Sequence of chain 1.B:
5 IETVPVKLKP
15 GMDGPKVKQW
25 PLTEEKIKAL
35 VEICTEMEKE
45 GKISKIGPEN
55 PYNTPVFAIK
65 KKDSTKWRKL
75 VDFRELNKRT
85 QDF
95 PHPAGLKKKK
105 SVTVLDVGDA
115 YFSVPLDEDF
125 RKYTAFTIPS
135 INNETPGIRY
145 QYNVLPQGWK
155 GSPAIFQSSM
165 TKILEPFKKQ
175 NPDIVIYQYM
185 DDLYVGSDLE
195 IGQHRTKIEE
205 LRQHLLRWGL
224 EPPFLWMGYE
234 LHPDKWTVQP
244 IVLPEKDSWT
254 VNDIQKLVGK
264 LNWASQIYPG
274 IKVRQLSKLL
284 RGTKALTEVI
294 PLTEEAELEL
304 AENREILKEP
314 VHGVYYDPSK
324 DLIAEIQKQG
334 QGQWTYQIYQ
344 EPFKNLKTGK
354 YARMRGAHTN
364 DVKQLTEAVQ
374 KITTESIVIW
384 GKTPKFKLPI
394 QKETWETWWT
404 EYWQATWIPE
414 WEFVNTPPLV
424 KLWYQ

Binding-site contacts:
Ligand atom N1 contacts residue THR377 of chain 1.B at 2.9 Å (h-bond).
Ligand atom C5 contacts residue THR377 of chain 1.B at 3.9 Å.
Ligand atom C5 contacts residue TYR232 of chain 1.B at 3.5 Å (hydrophobic).
Ligand atom N2 contacts residue TYR232 of chain 1.B at 3.8 Å.
Ligand atom N1 contacts residue TYR232 of chain 1.B at 3.5 Å.
Ligand atom I4 contacts residue GLN373 of chain 1.B at 4.2 Å.
Ligand atom C5 contacts residue PYZ1 of chain 1.FA at 3.8 Å.
Ligand atom C3 contacts residue TYR232 of chain 1.B at 4.4 Å (hydrophobic).
Ligand atom C3 contacts residue GLN407 of chain 1.B at 4.4 Å.
Ligand atom C4 contacts residue TYR232 of chain 1.B at 4.2 Å (hydrophobic).
Ligand atom C3 contacts residue GLN373 of chain 1.B at 3.7 Å.
Ligand atom C5 contacts residue GLN373 of chain 1.B at 3.7 Å.
Ligand atom N2 contacts residue TRP410 of chain 1.B at 4.2 Å.
Ligand atom C3 contacts residue ALA408 of chain 1.B at 4.2 Å (hydrophobic).
Ligand atom N1 contacts residue PYZ1 of chain 1.FA at 4.1 Å.
Ligand atom I4 contacts residue GLN407 of chain 1.B at 3.5 Å.
Ligand atom N2 contacts residue THR377 of chain 1.B at 3.8 Å.
Ligand atom C5 contacts residue LYS374 of chain 1.B at 4.0 Å.
Ligand atom N1 contacts residue GLN373 of chain 1.B at 3.8 Å.
Ligand atom N2 contacts residue ALA408 of chain 1.B at 3.9 Å.
Ligand atom N1 contacts residue TRP410 of chain 1.B at 4.4 Å.
Ligand atom C4 contacts residue GLN373 of chain 1.B at 3.7 Å.
Ligand atom N2 contacts residue GLN373 of chain 1.B at 4.4 Å.

The small molecule below binds the protein below.
Small molecule (SMILES): Ic1cn[nH]c1